Sequence of chain 1.K:
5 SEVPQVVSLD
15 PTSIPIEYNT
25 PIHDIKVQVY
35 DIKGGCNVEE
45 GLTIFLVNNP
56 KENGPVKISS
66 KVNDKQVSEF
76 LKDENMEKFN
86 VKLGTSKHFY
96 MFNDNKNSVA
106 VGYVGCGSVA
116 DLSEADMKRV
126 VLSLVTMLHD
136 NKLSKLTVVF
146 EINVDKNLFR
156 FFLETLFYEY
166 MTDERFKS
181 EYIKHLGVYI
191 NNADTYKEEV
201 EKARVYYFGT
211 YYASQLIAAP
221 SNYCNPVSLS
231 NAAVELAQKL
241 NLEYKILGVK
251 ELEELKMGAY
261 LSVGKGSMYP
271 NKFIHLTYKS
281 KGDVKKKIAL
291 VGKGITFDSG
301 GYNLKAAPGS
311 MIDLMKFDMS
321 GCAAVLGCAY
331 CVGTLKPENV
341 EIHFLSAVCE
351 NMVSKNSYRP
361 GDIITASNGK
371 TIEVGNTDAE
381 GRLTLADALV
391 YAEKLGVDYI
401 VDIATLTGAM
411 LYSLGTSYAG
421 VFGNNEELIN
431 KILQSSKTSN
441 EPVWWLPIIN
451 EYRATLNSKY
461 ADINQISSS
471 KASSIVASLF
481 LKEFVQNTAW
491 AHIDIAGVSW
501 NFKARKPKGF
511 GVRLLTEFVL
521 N

Binding-site contacts:
Ligand atom C contacts residue ZN1 of chain 1.ZB at 3.6 Å.
Ligand atom O contacts residue ZN1 of chain 1.ZB at 3.6 Å.
Ligand atom OAH contacts residue GLU380 of chain 1.K at 2.7 Å (salt-bridge).
Ligand atom CAX contacts residue GLY408 of chain 1.K at 3.6 Å.
Ligand atom C contacts residue ZN1 of chain 1.AC at 2.8 Å.
Ligand atom OAH contacts residue ASP298 of chain 1.K at 3.1 Å (salt-bridge).
Ligand atom NAR contacts residue LEU406 of chain 1.K at 3.3 Å (h-bond).
Ligand atom OAH contacts residue ZN1 of chain 1.ZB at 1.9 Å.
Ligand atom OAH contacts residue ZN1 of chain 1.AC at 2.1 Å.
Ligand atom CAZ contacts residue GLY408 of chain 1.K at 3.6 Å.
Ligand atom CAN contacts residue GLY408 of chain 1.K at 3.8 Å.
Ligand atom NAR contacts residue CO31 of chain 1.BC at 2.8 Å (h-bond).
Ligand atom CAI contacts residue ALA496 of chain 1.K at 3.4 Å (hydrophobic).
Ligand atom NAQ contacts residue MET311 of chain 1.K at 3.4 Å (h-bond).
Ligand atom OAG contacts residue MET311 of chain 1.K at 3.3 Å (h-bond).
Ligand atom CAW contacts residue LEU411 of chain 1.K at 3.7 Å (hydrophobic).
Ligand atom NAR contacts residue ZN1 of chain 1.AC at 2.8 Å.
Ligand atom O contacts residue ASP378 of chain 1.K at 2.9 Å (salt-bridge).
Ligand atom CAM contacts residue GLY408 of chain 1.K at 3.7 Å.
Ligand atom NAQ contacts residue LEU411 of chain 1.K at 3.6 Å.
Ligand atom OAH contacts residue CO31 of chain 1.BC at 3.0 Å (h-bond).
Ligand atom O contacts residue ZN1 of chain 1.AC at 2.1 Å.
Ligand atom OAF contacts residue THR407 of chain 1.K at 3.5 Å.
Ligand atom CAJ contacts residue LEU411 of chain 1.K at 3.5 Å (hydrophobic).
Ligand atom C contacts residue ASP378 of chain 1.K at 3.0 Å.
Ligand atom OAH contacts residue LYS293 of chain 1.K at 3.2 Å (salt-bridge).
Ligand atom CAL contacts residue GLY408 of chain 1.K at 3.7 Å.
Ligand atom CAK contacts residue ALA496 of chain 1.K at 3.6 Å (hydrophobic).
Ligand atom OAG contacts residue GLY309 of chain 1.K at 3.7 Å.
Ligand atom NAD contacts residue MET311 of chain 1.K at 3.7 Å.
Ligand atom NAR contacts residue ASP378 of chain 1.K at 3.0 Å (salt-bridge).
Ligand atom NAR contacts residue LYS293 of chain 1.K at 3.7 Å.
Ligand atom OAH contacts residue ASP378 of chain 1.K at 2.8 Å (salt-bridge).
Ligand atom CA contacts residue LEU406 of chain 1.K at 3.4 Å (hydrophobic).
Ligand atom NAD contacts residue GLY309 of chain 1.K at 2.8 Å (h-bond).
Ligand atom NAR contacts residue ZN1 of chain 1.ZB at 2.9 Å.
Ligand atom OAF contacts residue GLY408 of chain 1.K at 3.3 Å (h-bond).
Ligand atom O contacts residue LYS305 of chain 1.K at 2.9 Å (salt-bridge).
Ligand atom CAO contacts residue GLY408 of chain 1.K at 3.5 Å.
Ligand atom O contacts residue ASP298 of chain 1.K at 3.0 Å (salt-bridge).

This protein binds this small molecule.
Small molecule (SMILES): CC(C)(C)C(=O)N[C@@H](C(=O)NO)c1ccc(-c2cccc(/C(N)=N/O)c2)cc1